The small molecule below binds the protein below.
Small molecule (SMILES): Cc1cn([C@H]2C[C@H](OP(=O)(O)O)[C@@H](COP(=O)(O)O)O2)c(=O)[nH]c1=O

Sequence of chain 1.A:
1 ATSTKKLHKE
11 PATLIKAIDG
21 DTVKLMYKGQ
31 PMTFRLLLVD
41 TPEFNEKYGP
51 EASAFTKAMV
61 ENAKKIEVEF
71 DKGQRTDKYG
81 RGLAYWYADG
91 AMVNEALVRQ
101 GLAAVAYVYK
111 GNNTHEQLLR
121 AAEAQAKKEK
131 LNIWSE

Binding-site contacts:
Ligand atom O4' contacts residue TYR79 of chain 1.A at 4.0 Å.
Ligand atom C2 contacts residue ASP77 of chain 1.A at 3.9 Å.
Ligand atom C4' contacts residue ARG81 of chain 1.A at 3.6 Å.
Ligand atom P2 contacts residue ARG81 of chain 1.A at 4.0 Å.
Ligand atom O2P contacts residue LYS78 of chain 1.A at 2.6 Å (salt-bridge).
Ligand atom C5 contacts residue TYR107 of chain 1.A at 4.0 Å (hydrophobic).
Ligand atom O5P contacts residue ARG35 of chain 1.A at 3.0 Å (salt-bridge).
Ligand atom O4 contacts residue LEU83 of chain 1.A at 3.7 Å.
Ligand atom O5P contacts residue CA1 of chain 1.B at 3.9 Å.
Ligand atom C6 contacts residue ARG81 of chain 1.A at 3.9 Å.
Ligand atom C2' contacts residue TYR107 of chain 1.A at 3.7 Å (hydrophobic).
Ligand atom O5P contacts residue ARG81 of chain 1.A at 3.0 Å (salt-bridge).
Ligand atom N3 contacts residue LEU83 of chain 1.A at 3.9 Å.
Ligand atom O2 contacts residue ASP77 of chain 1.A at 3.7 Å.
Ligand atom O5' contacts residue ARG81 of chain 1.A at 3.0 Å (salt-bridge).
Ligand atom O4' contacts residue ARG81 of chain 1.A at 2.7 Å (salt-bridge).
Ligand atom O3P contacts residue LYS78 of chain 1.A at 3.5 Å (salt-bridge).
Ligand atom P1 contacts residue TYR79 of chain 1.A at 3.7 Å.
Ligand atom C3' contacts residue TYR107 of chain 1.A at 4.0 Å (hydrophobic).
Ligand atom O5P contacts residue ASP21 of chain 1.A at 4.0 Å.
Ligand atom O4 contacts residue LEU37 of chain 1.A at 4.0 Å.
Ligand atom O4P contacts residue ARG35 of chain 1.A at 3.0 Å (salt-bridge).
Ligand atom C5' contacts residue TYR107 of chain 1.A at 3.5 Å (hydrophobic).
Ligand atom C4 contacts residue LEU83 of chain 1.A at 3.7 Å (hydrophobic).
Ligand atom O3' contacts residue LYS78 of chain 1.A at 3.6 Å.
Ligand atom C5M contacts residue TYR107 of chain 1.A at 3.9 Å (hydrophobic).
Ligand atom O3P contacts residue TYR79 of chain 1.A at 2.5 Å (h-bond).
Ligand atom P2 contacts residue ARG35 of chain 1.A at 3.6 Å.
Ligand atom O4P contacts residue ASP40 of chain 1.A at 3.7 Å.
Ligand atom O3' contacts residue TYR79 of chain 1.A at 3.4 Å.
Ligand atom O5' contacts residue ARG35 of chain 1.A at 3.7 Å.
Ligand atom P2 contacts residue CA1 of chain 1.B at 3.7 Å.
Ligand atom C5 contacts residue LEU83 of chain 1.A at 4.0 Å (hydrophobic).
Ligand atom C1' contacts residue ARG81 of chain 1.A at 3.8 Å.
Ligand atom C4' contacts residue TYR79 of chain 1.A at 4.0 Å (hydrophobic).
Ligand atom C5M contacts residue LEU36 of chain 1.A at 3.9 Å (hydrophobic).
Ligand atom O4P contacts residue CA1 of chain 1.B at 2.7 Å.
Ligand atom C5M contacts residue ARG35 of chain 1.A at 3.7 Å.
Ligand atom P1 contacts residue LYS78 of chain 1.A at 3.6 Å.
Ligand atom C5' contacts residue ARG81 of chain 1.A at 3.8 Å.